Sequence of chain 1.D:
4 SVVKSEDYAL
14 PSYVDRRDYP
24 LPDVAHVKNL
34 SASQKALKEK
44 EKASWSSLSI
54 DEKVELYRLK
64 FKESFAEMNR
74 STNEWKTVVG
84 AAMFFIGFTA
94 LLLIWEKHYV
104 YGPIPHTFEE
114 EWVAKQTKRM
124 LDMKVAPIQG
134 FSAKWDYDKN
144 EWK

Sequence of chain 1.M:
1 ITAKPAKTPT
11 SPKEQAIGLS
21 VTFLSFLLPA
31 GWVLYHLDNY

Binding-site contacts:
Ligand atom C34 contacts residue DMU1 of chain 1.MC at 4.0 Å.
Ligand atom C18 contacts residue ASN406 of chain 1.A at 3.8 Å.
Ligand atom O6 contacts residue ARG480 of chain 1.A at 3.5 Å.
Ligand atom C28 contacts residue DMU1 of chain 1.MC at 3.6 Å.
Ligand atom O1 contacts residue ARG480 of chain 1.A at 4.0 Å.
Ligand atom C18 contacts residue DMU1 of chain 1.MC at 3.8 Å.
Ligand atom C6 contacts residue THR408 of chain 1.A at 4.1 Å.
Ligand atom C19 contacts residue THR408 of chain 1.A at 4.2 Å.
Ligand atom C28 contacts residue TRP409 of chain 1.A at 3.8 Å (hydrophobic).
Ligand atom C31 contacts residue THR80 of chain 1.D at 3.9 Å.
Ligand atom C43 contacts residue PHE87 of chain 1.D at 3.7 Å (hydrophobic).
Ligand atom O61 contacts residue ARG480 of chain 1.A at 4.1 Å.
Ligand atom C37 contacts residue ALA84 of chain 1.D at 4.0 Å (hydrophobic).
Ligand atom O49 contacts residue HIS10 of chain 1.K at 3.0 Å (h-bond).
Ligand atom C19 contacts residue PHE9 of chain 1.K at 3.9 Å (hydrophobic).
Ligand atom C1 contacts residue THR408 of chain 1.A at 3.4 Å.
Ligand atom C25 contacts residue TRP409 of chain 1.A at 3.8 Å (hydrophobic).
Ligand atom O6 contacts residue PRO5 of chain 1.M at 3.4 Å.
Ligand atom C22 contacts residue ASN406 of chain 1.A at 3.9 Å.
Ligand atom C6 contacts residue ASN406 of chain 1.A at 3.6 Å.
Ligand atom C22 contacts residue THR408 of chain 1.A at 4.0 Å.
Ligand atom O6 contacts residue LYS4 of chain 1.M at 3.9 Å.
Ligand atom O61 contacts residue ASN406 of chain 1.A at 3.8 Å.
Ligand atom C11 contacts residue LYS4 of chain 1.M at 3.6 Å.
Ligand atom C22 contacts residue TRP409 of chain 1.A at 3.8 Å (hydrophobic).
Ligand atom O16 contacts residue THR408 of chain 1.A at 3.5 Å (h-bond).
Ligand atom O6 contacts residue ALA6 of chain 1.M at 3.7 Å.
Ligand atom C25 contacts residue THR80 of chain 1.D at 4.1 Å.
Ligand atom C19 contacts residue DMU1 of chain 1.MC at 3.9 Å.
Ligand atom O49 contacts residue THR408 of chain 1.A at 2.6 Å (h-bond).
Ligand atom C11 contacts residue ARG480 of chain 1.A at 3.6 Å.
Ligand atom C31 contacts residue ILE412 of chain 1.A at 4.1 Å (hydrophobic).
Ligand atom O16 contacts residue ASN406 of chain 1.A at 3.4 Å (h-bond).
Ligand atom C31 contacts residue TRP409 of chain 1.A at 4.0 Å (hydrophobic).
Ligand atom O16 contacts residue HIS10 of chain 1.K at 4.1 Å.
Ligand atom C25 contacts residue THR408 of chain 1.A at 3.8 Å.
Ligand atom C11 contacts residue PRO5 of chain 1.M at 4.0 Å (hydrophobic).
Ligand atom O5 contacts residue ASN406 of chain 1.A at 3.1 Å (h-bond).
Ligand atom C1 contacts residue ASN406 of chain 1.A at 4.0 Å.
Ligand atom C25 contacts residue ILE412 of chain 1.A at 4.0 Å (hydrophobic).

Sequence of chain 1.A:
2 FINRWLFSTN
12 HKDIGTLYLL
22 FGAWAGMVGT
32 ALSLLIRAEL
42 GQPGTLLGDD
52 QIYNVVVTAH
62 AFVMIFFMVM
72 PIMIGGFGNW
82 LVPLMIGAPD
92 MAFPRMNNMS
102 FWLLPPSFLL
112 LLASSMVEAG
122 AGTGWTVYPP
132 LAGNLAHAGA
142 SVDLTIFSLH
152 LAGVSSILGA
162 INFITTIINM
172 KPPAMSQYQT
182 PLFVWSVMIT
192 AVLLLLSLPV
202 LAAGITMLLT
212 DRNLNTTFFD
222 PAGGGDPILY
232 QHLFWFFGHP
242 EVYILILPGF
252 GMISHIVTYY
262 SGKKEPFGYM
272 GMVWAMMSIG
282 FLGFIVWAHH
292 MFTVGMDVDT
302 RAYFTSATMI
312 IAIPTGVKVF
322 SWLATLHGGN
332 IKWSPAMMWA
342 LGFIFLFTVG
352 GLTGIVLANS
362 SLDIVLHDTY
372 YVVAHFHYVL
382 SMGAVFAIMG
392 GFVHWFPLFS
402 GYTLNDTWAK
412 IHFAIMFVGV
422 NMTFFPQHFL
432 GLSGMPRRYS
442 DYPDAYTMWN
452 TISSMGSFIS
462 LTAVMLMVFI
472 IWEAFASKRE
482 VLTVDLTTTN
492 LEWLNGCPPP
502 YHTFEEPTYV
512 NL

Sequence of chain 1.K:
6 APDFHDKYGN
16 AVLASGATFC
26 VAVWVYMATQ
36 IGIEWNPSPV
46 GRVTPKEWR

The small molecule below binds the protein below.
Small molecule (SMILES): CCCCCCCCCCO[C@@H]1O[C@H](CO)[C@@H](O[C@H]2O[C@H](CO)[C@@H](O)[C@H](O)[C@H]2O)[C@H](O)[C@H]1O